A protein and the small-molecule ligand that binds it are described below.
Small molecule (SMILES): Nc1ccn([C@H]2C[C@H](O)[C@@H](COP(=O)(O)O)O2)c(=O)n1

Binding-site contacts:
Ligand atom C5' contacts residue DA4 of chain 4.D at 4.0 Å.
Ligand atom O5' contacts residue DA4 of chain 4.D at 4.0 Å.
Ligand atom C4' contacts residue DA4 of chain 4.D at 4.3 Å.
Ligand atom C2' contacts residue DA4 of chain 4.D at 3.5 Å.
Ligand atom C3' contacts residue DA4 of chain 4.D at 3.3 Å.
Ligand atom O3' contacts residue DA4 of chain 4.D at 4.2 Å.
Ligand atom OP2 contacts residue DA4 of chain 4.D at 3.6 Å.
Ligand atom OP1 contacts residue DA4 of chain 4.D at 2.2 Å.
Ligand atom P contacts residue DA4 of chain 4.D at 3.2 Å.